Sequence of chain 1.A:
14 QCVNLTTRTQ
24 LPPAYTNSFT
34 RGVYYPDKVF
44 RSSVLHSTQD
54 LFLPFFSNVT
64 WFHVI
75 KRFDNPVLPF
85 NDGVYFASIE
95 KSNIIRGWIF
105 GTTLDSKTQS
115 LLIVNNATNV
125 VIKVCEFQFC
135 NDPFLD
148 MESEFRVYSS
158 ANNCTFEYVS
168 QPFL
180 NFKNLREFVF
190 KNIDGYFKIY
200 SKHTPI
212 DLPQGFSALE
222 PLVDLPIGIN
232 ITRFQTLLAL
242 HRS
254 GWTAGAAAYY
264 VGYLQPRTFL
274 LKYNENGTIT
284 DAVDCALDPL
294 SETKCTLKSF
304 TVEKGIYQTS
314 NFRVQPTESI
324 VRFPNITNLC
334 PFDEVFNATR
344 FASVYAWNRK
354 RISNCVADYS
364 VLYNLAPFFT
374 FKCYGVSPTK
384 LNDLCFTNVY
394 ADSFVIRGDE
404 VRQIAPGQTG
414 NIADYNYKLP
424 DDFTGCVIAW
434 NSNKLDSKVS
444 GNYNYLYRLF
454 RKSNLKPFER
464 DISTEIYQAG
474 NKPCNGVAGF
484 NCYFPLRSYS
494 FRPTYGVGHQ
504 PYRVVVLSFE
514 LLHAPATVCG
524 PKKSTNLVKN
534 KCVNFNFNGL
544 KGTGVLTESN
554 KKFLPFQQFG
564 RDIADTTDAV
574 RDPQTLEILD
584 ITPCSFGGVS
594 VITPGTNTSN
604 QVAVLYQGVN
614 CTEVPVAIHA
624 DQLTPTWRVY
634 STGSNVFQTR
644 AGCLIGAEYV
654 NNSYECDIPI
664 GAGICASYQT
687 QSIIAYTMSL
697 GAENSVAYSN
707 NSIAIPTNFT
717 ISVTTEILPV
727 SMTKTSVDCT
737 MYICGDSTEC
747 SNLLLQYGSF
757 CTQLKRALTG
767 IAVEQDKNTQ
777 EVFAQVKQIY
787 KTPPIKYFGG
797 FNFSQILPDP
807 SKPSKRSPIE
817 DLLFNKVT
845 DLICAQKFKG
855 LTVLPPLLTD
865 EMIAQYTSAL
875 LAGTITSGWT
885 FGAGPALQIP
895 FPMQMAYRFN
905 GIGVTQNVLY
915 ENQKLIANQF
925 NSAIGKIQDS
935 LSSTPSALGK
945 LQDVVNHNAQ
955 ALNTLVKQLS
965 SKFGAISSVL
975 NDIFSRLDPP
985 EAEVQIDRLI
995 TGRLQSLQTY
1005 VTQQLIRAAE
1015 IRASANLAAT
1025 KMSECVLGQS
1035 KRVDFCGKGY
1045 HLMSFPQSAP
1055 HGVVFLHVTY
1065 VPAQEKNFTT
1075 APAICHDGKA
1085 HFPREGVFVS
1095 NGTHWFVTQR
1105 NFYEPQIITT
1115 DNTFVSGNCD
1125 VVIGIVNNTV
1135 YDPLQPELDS

Binding-site contacts:
Ligand atom C3 contacts residue ASN328 of chain 1.A at 3.8 Å.
Ligand atom C4 contacts residue ASN328 of chain 1.A at 4.2 Å.
Ligand atom C3 contacts residue GLN577 of chain 1.A at 4.0 Å.
Ligand atom C2 contacts residue ASN328 of chain 1.A at 2.4 Å.
Ligand atom C1 contacts residue GLN577 of chain 1.A at 4.4 Å.
Ligand atom N2 contacts residue GLN577 of chain 1.A at 3.0 Å (h-bond).
Ligand atom C8 contacts residue LEU579 of chain 1.A at 3.6 Å (hydrophobic).
Ligand atom C5 contacts residue ASN328 of chain 1.A at 3.7 Å.
Ligand atom N2 contacts residue ASN328 of chain 1.A at 2.8 Å (h-bond).
Ligand atom C2 contacts residue GLN577 of chain 1.A at 4.0 Å.
Ligand atom O5 contacts residue ASN328 of chain 1.A at 2.4 Å (h-bond).
Ligand atom C8 contacts residue PRO576 of chain 1.A at 4.5 Å (hydrophobic).
Ligand atom C7 contacts residue ASN328 of chain 1.A at 3.6 Å.
Ligand atom C7 contacts residue GLN577 of chain 1.A at 3.8 Å.
Ligand atom O7 contacts residue ASN328 of chain 1.A at 4.0 Å.
Ligand atom C8 contacts residue GLN577 of chain 1.A at 3.6 Å.
Ligand atom O3 contacts residue GLN577 of chain 1.A at 4.4 Å.
Ligand atom C1 contacts residue ASN328 of chain 1.A at 1.4 Å.

This protein binds this small molecule.
Small molecule (SMILES): CC(=O)N[C@H]1[C@H](O[C@H]2[C@H](O)[C@@H](NC(C)=O)CO[C@@H]2CO)O[C@H](CO)[C@@H](O)[C@@H]1O